Binding-site contacts:
Ligand atom O7 contacts residue VAL35 of chain 1.A at 4.3 Å.
Ligand atom C8 contacts residue PHE6 of chain 1.A at 3.3 Å (hydrophobic).
Ligand atom N2 contacts residue ASN11 of chain 1.A at 3.0 Å (h-bond).
Ligand atom C7 contacts residue PHE10 of chain 1.A at 4.3 Å (hydrophobic).
Ligand atom C8 contacts residue GLY7 of chain 1.A at 3.7 Å.
Ligand atom N2 contacts residue GLY7 of chain 1.A at 3.8 Å.
Ligand atom C5 contacts residue ASN11 of chain 1.A at 3.6 Å.
Ligand atom O7 contacts residue GLY7 of chain 1.A at 4.2 Å.
Ligand atom C7 contacts residue PHE6 of chain 1.A at 4.3 Å (hydrophobic).
Ligand atom C7 contacts residue GLY7 of chain 1.A at 3.7 Å.
Ligand atom C8 contacts residue PHE10 of chain 1.A at 3.5 Å (hydrophobic).
Ligand atom N2 contacts residue PHE10 of chain 1.A at 3.9 Å.
Ligand atom O6 contacts residue VAL35 of chain 1.A at 3.7 Å.
Ligand atom C1 contacts residue PHE10 of chain 1.A at 4.3 Å (hydrophobic).
Ligand atom C3 contacts residue ASN11 of chain 1.A at 3.9 Å.
Ligand atom O3 contacts residue VAL35 of chain 1.A at 4.2 Å.
Ligand atom C2 contacts residue ASN11 of chain 1.A at 2.6 Å.
Ligand atom C7 contacts residue ASN11 of chain 1.A at 4.1 Å.
Ligand atom C1 contacts residue ASN11 of chain 1.A at 1.4 Å.
Ligand atom O5 contacts residue ASN11 of chain 1.A at 2.3 Å (h-bond).
Ligand atom C4 contacts residue ASN11 of chain 1.A at 4.2 Å.
Ligand atom C6 contacts residue VAL35 of chain 1.A at 3.9 Å (hydrophobic).
Ligand atom C8 contacts residue LEU36 of chain 1.A at 3.9 Å (hydrophobic).

The protein below binds the small molecule below.
Small molecule (SMILES): CC(=O)N[C@H]1[C@H](O[C@H]2[C@H](O)[C@@H](NC(C)=O)CO[C@@H]2CO)O[C@H](CO)[C@@H](O)[C@@H]1O

Sequence of chain 1.A:
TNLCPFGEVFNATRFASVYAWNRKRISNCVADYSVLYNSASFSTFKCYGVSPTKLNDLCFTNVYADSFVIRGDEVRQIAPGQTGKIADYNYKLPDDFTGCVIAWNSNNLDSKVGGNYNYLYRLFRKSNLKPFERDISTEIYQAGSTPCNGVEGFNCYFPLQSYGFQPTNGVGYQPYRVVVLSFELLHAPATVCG